Sequence of chain 1.B:
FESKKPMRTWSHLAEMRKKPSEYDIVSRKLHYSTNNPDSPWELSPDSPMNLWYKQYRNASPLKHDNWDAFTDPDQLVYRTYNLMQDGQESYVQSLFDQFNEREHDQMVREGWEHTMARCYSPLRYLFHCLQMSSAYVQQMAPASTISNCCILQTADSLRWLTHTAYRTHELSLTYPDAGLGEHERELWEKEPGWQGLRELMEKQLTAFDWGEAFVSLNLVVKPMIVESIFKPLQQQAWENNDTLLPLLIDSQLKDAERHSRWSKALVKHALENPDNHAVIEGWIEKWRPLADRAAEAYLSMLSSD

This protein binds this small molecule.
Small molecule (SMILES): O=C(O)c1ccc(Br)cc1

Binding-site contacts:
Ligand atom O2 contacts residue LEU221 of chain 1.B at 3.6 Å.
Ligand atom C6 contacts residue LEU221 of chain 1.B at 4.0 Å (hydrophobic).
Ligand atom C4 contacts residue ILE282 of chain 1.B at 3.7 Å (hydrophobic).
Ligand atom O1 contacts residue LYS266 of chain 1.B at 4.0 Å.
Ligand atom C7 contacts residue LEU221 of chain 1.B at 4.5 Å (hydrophobic).
Ligand atom C5 contacts residue VAL269 of chain 1.B at 3.6 Å (hydrophobic).
Ligand atom C3 contacts residue ILE282 of chain 1.B at 4.4 Å (hydrophobic).
Ligand atom BR4 contacts residue HIS279 of chain 1.B at 3.5 Å.
Ligand atom C7 contacts residue ILE286 of chain 1.B at 3.8 Å (hydrophobic).
Ligand atom C3 contacts residue ILE286 of chain 1.B at 3.6 Å (hydrophobic).
Ligand atom BR4 contacts residue GLU283 of chain 1.B at 4.2 Å.
Ligand atom O1 contacts residue ILE286 of chain 1.B at 3.9 Å.
Ligand atom C1 contacts residue LEU221 of chain 1.B at 4.5 Å (hydrophobic).
Ligand atom C5 contacts residue ILE282 of chain 1.B at 3.5 Å (hydrophobic).
Ligand atom C6 contacts residue ILE282 of chain 1.B at 4.1 Å (hydrophobic).
Ligand atom C2 contacts residue ILE286 of chain 1.B at 3.1 Å (hydrophobic).
Ligand atom C5 contacts residue ILE286 of chain 1.B at 4.5 Å (hydrophobic).
Ligand atom C4 contacts residue ILE286 of chain 1.B at 4.2 Å (hydrophobic).
Ligand atom C7 contacts residue LYS266 of chain 1.B at 3.9 Å.
Ligand atom C6 contacts residue VAL269 of chain 1.B at 3.8 Å (hydrophobic).
Ligand atom O2 contacts residue LYS266 of chain 1.B at 3.2 Å (salt-bridge).
Ligand atom BR4 contacts residue ILE282 of chain 1.B at 3.9 Å.
Ligand atom C6 contacts residue ILE286 of chain 1.B at 4.1 Å (hydrophobic).
Ligand atom O1 contacts residue LEU221 of chain 1.B at 4.4 Å.
Ligand atom C1 contacts residue ILE286 of chain 1.B at 3.4 Å (hydrophobic).